This small molecule binds to this protein.
Small molecule (SMILES): NC(N)=NCCC[C@H](NC(=O)[C@@H]1CCCN1)C(=O)N[C@H](C=O)CC1=NC=NC1

Sequence of chain 52.S:
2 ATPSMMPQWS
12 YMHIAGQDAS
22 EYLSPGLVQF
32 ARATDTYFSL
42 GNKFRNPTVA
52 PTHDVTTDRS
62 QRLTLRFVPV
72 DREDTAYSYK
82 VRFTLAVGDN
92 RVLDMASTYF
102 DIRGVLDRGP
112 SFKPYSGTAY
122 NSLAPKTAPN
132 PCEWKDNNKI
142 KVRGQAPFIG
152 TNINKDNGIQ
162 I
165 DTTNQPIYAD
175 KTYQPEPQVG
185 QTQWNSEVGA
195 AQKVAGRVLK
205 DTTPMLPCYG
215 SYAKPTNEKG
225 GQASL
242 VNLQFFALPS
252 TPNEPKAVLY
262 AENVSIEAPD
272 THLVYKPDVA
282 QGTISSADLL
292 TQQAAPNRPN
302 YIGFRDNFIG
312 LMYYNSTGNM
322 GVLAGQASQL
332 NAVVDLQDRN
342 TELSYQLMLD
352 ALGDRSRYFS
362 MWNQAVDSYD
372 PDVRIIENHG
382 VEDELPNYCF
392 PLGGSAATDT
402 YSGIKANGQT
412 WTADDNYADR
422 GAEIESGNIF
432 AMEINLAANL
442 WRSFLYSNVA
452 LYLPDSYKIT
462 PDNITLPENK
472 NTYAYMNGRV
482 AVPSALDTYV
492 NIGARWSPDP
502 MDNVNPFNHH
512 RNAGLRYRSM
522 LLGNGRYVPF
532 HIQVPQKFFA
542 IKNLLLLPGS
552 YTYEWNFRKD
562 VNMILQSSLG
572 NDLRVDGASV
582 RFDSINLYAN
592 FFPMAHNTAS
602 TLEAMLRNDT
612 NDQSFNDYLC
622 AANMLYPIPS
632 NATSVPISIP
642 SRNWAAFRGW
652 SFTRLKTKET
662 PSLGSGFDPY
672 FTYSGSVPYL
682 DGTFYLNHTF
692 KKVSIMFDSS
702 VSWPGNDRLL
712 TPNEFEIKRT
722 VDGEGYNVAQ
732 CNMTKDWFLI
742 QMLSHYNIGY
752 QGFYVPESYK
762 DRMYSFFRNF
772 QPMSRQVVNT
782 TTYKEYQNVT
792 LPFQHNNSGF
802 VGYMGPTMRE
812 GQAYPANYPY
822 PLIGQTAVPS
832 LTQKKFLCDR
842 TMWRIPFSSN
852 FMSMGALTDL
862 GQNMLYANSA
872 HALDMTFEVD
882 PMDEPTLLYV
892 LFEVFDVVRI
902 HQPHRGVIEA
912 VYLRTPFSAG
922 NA

Sequence of chain 52.Q:
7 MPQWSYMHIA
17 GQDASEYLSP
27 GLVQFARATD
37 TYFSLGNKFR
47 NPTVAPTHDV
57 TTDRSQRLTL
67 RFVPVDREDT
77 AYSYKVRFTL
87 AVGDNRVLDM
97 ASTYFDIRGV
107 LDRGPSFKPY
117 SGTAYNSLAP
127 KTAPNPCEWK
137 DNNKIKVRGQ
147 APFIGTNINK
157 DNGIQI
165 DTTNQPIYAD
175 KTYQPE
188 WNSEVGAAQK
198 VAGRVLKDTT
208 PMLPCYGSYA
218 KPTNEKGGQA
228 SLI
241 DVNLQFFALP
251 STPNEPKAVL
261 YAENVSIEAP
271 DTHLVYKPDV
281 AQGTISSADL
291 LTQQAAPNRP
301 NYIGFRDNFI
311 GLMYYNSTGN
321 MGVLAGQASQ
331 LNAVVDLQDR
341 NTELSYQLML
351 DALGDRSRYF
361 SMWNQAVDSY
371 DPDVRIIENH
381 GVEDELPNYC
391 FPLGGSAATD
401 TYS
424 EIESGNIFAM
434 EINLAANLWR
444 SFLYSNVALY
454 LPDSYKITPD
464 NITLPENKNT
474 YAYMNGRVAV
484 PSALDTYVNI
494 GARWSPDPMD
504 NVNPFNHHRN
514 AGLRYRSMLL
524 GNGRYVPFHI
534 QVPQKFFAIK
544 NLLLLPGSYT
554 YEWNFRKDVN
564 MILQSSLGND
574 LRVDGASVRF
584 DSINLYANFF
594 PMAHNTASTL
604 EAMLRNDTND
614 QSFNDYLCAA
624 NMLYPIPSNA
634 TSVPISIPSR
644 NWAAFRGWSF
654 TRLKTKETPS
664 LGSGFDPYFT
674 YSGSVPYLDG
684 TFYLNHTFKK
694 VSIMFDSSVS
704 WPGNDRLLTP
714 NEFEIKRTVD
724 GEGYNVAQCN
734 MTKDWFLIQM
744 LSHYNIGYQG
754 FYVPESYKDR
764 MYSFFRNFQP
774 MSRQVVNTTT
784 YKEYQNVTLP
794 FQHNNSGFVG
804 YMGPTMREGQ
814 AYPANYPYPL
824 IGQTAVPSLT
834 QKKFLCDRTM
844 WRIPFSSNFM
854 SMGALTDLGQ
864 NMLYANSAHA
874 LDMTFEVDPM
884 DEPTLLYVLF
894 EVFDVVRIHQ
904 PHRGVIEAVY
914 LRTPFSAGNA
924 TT

Binding-site contacts:
Ligand atom CB contacts residue ARG649 of chain 52.Q at 3.6 Å.
Ligand atom CD2 contacts residue GLU894 of chain 52.Q at 3.7 Å.
Ligand atom C contacts residue ARG845 of chain 52.Q at 3.6 Å.
Ligand atom CG contacts residue GLU894 of chain 52.Q at 3.9 Å.
Ligand atom CD contacts residue ASP897 of chain 52.Q at 3.5 Å.
Ligand atom CB contacts residue TYR619 of chain 52.Q at 3.0 Å (hydrophobic).
Ligand atom CG contacts residue ARG46 of chain 52.S at 3.9 Å.
Ligand atom N contacts residue CYS621 of chain 52.Q at 2.8 Å (h-bond).
Ligand atom N contacts residue TYR619 of chain 52.Q at 3.5 Å (h-bond).
Ligand atom CD contacts residue CYS621 of chain 52.Q at 3.6 Å (hydrophobic).
Ligand atom CE1 contacts residue MET843 of chain 52.Q at 3.6 Å (hydrophobic).
Ligand atom CB contacts residue TYR619 of chain 52.Q at 3.8 Å (hydrophobic).
Ligand atom CD contacts residue ARG46 of chain 52.S at 4.1 Å.
Ligand atom ND1 contacts residue LEU620 of chain 52.Q at 3.0 Å.
Ligand atom O contacts residue ARG649 of chain 52.Q at 3.9 Å.
Ligand atom CA contacts residue TYR619 of chain 52.Q at 3.9 Å (hydrophobic).
Ligand atom CD contacts residue PHE896 of chain 52.Q at 4.1 Å (hydrophobic).
Ligand atom CD contacts residue ASN617 of chain 52.Q at 3.2 Å.
Ligand atom CD2 contacts residue ARG845 of chain 52.Q at 3.5 Å.
Ligand atom NE2 contacts residue GLU894 of chain 52.Q at 4.1 Å.
Ligand atom CE1 contacts residue LEU348 of chain 52.Q at 3.9 Å (hydrophobic).
Ligand atom O contacts residue TYR619 of chain 52.Q at 2.6 Å.
Ligand atom CB contacts residue ALA857 of chain 52.Q at 3.9 Å (hydrophobic).
Ligand atom CG contacts residue TYR619 of chain 52.Q at 3.8 Å (hydrophobic).
Ligand atom O contacts residue ALA857 of chain 52.Q at 4.0 Å.
Ligand atom CG contacts residue PHE896 of chain 52.Q at 3.0 Å (hydrophobic).
Ligand atom N contacts residue ASP618 of chain 52.Q at 3.9 Å.
Ligand atom CA contacts residue CYS621 of chain 52.Q at 3.7 Å (hydrophobic).
Ligand atom CG contacts residue ASN617 of chain 52.Q at 4.1 Å.
Ligand atom N contacts residue ARG649 of chain 52.Q at 4.1 Å.
Ligand atom N contacts residue ASN617 of chain 52.Q at 3.6 Å.
Ligand atom CE1 contacts residue LEU620 of chain 52.Q at 3.5 Å (hydrophobic).
Ligand atom CB contacts residue GLU894 of chain 52.Q at 3.5 Å.
Ligand atom CB contacts residue ARG649 of chain 52.Q at 4.1 Å.
Ligand atom CA contacts residue ARG649 of chain 52.Q at 3.4 Å.
Ligand atom N contacts residue TYR619 of chain 52.Q at 3.6 Å.
Ligand atom C contacts residue TYR619 of chain 52.Q at 3.1 Å (hydrophobic).
Ligand atom CA contacts residue TYR619 of chain 52.Q at 3.8 Å (hydrophobic).
Ligand atom O contacts residue ARG845 of chain 52.Q at 3.8 Å.
Ligand atom CB contacts residue PHE896 of chain 52.Q at 3.3 Å (hydrophobic).